Sequence of chain 1.A:
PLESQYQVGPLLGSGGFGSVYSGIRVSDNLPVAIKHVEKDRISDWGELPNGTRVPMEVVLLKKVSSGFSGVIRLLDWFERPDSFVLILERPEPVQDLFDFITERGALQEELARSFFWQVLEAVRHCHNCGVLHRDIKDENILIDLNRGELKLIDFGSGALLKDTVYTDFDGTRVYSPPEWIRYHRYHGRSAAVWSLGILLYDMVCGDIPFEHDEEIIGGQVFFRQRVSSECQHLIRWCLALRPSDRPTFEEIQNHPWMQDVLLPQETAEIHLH

Binding-site contacts:
Ligand atom C6 contacts residue ALA65 of chain 1.A at 3.5 Å (hydrophobic).
Ligand atom C2 contacts residue LEU174 of chain 1.A at 4.4 Å (hydrophobic).
Ligand atom N contacts residue VAL52 of chain 1.A at 3.8 Å.
Ligand atom C9 contacts residue VAL52 of chain 1.A at 4.4 Å (hydrophobic).
Ligand atom C9 contacts residue ASP186 of chain 1.A at 4.4 Å.
Ligand atom N1 contacts residue ASP186 of chain 1.A at 4.4 Å.
Ligand atom N1 contacts residue PHE49 of chain 1.A at 4.2 Å.
Ligand atom C4 contacts residue LEU174 of chain 1.A at 3.9 Å (hydrophobic).
Ligand atom N1 contacts residue LYS67 of chain 1.A at 4.0 Å.
Ligand atom C5 contacts residue LEU44 of chain 1.A at 4.3 Å (hydrophobic).
Ligand atom N1 contacts residue VAL52 of chain 1.A at 3.8 Å.
Ligand atom C3 contacts residue VAL52 of chain 1.A at 4.1 Å (hydrophobic).
Ligand atom C5 contacts residue GLU121 of chain 1.A at 4.1 Å.
Ligand atom C6 contacts residue ILE104 of chain 1.A at 4.3 Å (hydrophobic).
Ligand atom C3 contacts residue LEU174 of chain 1.A at 4.3 Å (hydrophobic).
Ligand atom C8 contacts residue VAL52 of chain 1.A at 4.0 Å (hydrophobic).
Ligand atom O contacts residue LYS67 of chain 1.A at 2.6 Å (salt-bridge).
Ligand atom C7 contacts residue ILE185 of chain 1.A at 4.2 Å (hydrophobic).
Ligand atom C1 contacts residue LEU44 of chain 1.A at 3.7 Å (hydrophobic).
Ligand atom C4 contacts residue GLU121 of chain 1.A at 4.3 Å.
Ligand atom C8 contacts residue ILE185 of chain 1.A at 4.0 Å (hydrophobic).
Ligand atom C5 contacts residue ALA65 of chain 1.A at 4.0 Å (hydrophobic).
Ligand atom C1 contacts residue LEU174 of chain 1.A at 4.2 Å (hydrophobic).
Ligand atom C contacts residue LEU174 of chain 1.A at 3.8 Å (hydrophobic).
Ligand atom C5 contacts residue ARG122 of chain 1.A at 4.4 Å.
Ligand atom C9 contacts residue ILE185 of chain 1.A at 4.3 Å (hydrophobic).
Ligand atom C6 contacts residue GLU121 of chain 1.A at 3.5 Å.
Ligand atom C contacts residue LEU44 of chain 1.A at 3.7 Å (hydrophobic).
Ligand atom C contacts residue ARG122 of chain 1.A at 4.4 Å.
Ligand atom C9 contacts residue LYS67 of chain 1.A at 3.6 Å.
Ligand atom C4 contacts residue ALA65 of chain 1.A at 3.9 Å (hydrophobic).
Ligand atom S contacts residue ILE104 of chain 1.A at 4.0 Å.
Ligand atom O contacts residue ASP186 of chain 1.A at 3.7 Å.
Ligand atom N1 contacts residue ILE185 of chain 1.A at 4.2 Å.
Ligand atom S contacts residue LEU120 of chain 1.A at 3.9 Å.
Ligand atom C2 contacts residue LEU44 of chain 1.A at 4.4 Å (hydrophobic).
Ligand atom C5 contacts residue LEU174 of chain 1.A at 3.6 Å (hydrophobic).
Ligand atom S contacts residue ILE185 of chain 1.A at 4.0 Å.
Ligand atom C6 contacts residue LEU120 of chain 1.A at 4.2 Å (hydrophobic).
Ligand atom N contacts residue ILE185 of chain 1.A at 4.0 Å.

This protein binds this small molecule.
Small molecule (SMILES): O=c1[nH][nH]c2c1SCc1ccccc1-2